This small molecule binds to this protein.
Small molecule (SMILES): C=CCNC(=O)[C@H](O)[C@@H]1CCCCCCCCC[C@H](NC(=O)N[C@H](CN2C(=O)CC(C)(C)CC2=O)C(C)(C)C)C(=O)N2C[C@H]3[C@@H]([C@H]2C(=O)N1)C3(C)C

Binding-site contacts:
Ligand atom O47 contacts residue SER150 of chain 1.A at 2.9 Å (h-bond).
Ligand atom C44 contacts residue ILE143 of chain 1.A at 3.4 Å (hydrophobic).
Ligand atom C41 contacts residue SER150 of chain 1.A at 2.9 Å.
Ligand atom N20 contacts residue ALA168 of chain 1.A at 2.9 Å (h-bond).
Ligand atom C49 contacts residue GLY148 of chain 1.A at 3.5 Å.
Ligand atom C35 contacts residue HIS68 of chain 1.A at 3.2 Å.
Ligand atom O4 contacts residue CYS170 of chain 1.A at 3.1 Å (h-bond).
Ligand atom C49 contacts residue THR53 of chain 1.A at 3.3 Å.
Ligand atom O4 contacts residue VAL169 of chain 1.A at 3.5 Å.
Ligand atom C40 contacts residue SER150 of chain 1.A at 2.5 Å.
Ligand atom C54 contacts residue SER150 of chain 1.A at 2.6 Å.
Ligand atom N3 contacts residue ALA168 of chain 1.A at 2.9 Å (h-bond).
Ligand atom O45 contacts residue SER150 of chain 1.A at 2.3 Å (h-bond).
Ligand atom N39 contacts residue SER150 of chain 1.A at 3.1 Å (h-bond).
Ligand atom C49 contacts residue GLN52 of chain 1.A at 3.5 Å.
Ligand atom C22 contacts residue ALA167 of chain 1.A at 3.7 Å (hydrophobic).
Ligand atom C36 contacts residue ARG166 of chain 1.A at 3.4 Å.
Ligand atom N39 contacts residue HIS68 of chain 1.A at 3.7 Å.
Ligand atom C36 contacts residue ALA167 of chain 1.A at 3.3 Å (hydrophobic).
Ligand atom C9 contacts residue ASP179 of chain 1.A at 3.6 Å.
Ligand atom O23 contacts residue ALA167 of chain 1.A at 3.2 Å.
Ligand atom N39 contacts residue ARG166 of chain 1.A at 3.0 Å (salt-bridge).
Ligand atom O47 contacts residue GLY148 of chain 1.A at 2.8 Å (h-bond).
Ligand atom O47 contacts residue SER149 of chain 1.A at 3.2 Å (h-bond).
Ligand atom O45 contacts residue HIS68 of chain 1.A at 2.7 Å (h-bond).
Ligand atom C1 contacts residue ALA168 of chain 1.A at 3.4 Å (hydrophobic).
Ligand atom C9 contacts residue VAL169 of chain 1.A at 3.4 Å (hydrophobic).
Ligand atom C10 contacts residue ARG134 of chain 1.A at 3.0 Å.
Ligand atom O23 contacts residue ALA168 of chain 1.A at 2.9 Å (h-bond).
Ligand atom O4 contacts residue ALA168 of chain 1.A at 3.6 Å.
Ligand atom C31 contacts residue ARG166 of chain 1.A at 3.7 Å.
Ligand atom C32 contacts residue HIS68 of chain 1.A at 3.5 Å.
Ligand atom C50 contacts residue GLY148 of chain 1.A at 3.7 Å.
Ligand atom C41 contacts residue PHE165 of chain 1.A at 3.6 Å (hydrophobic).
Ligand atom C28 contacts residue ILE143 of chain 1.A at 3.6 Å (hydrophobic).
Ligand atom C35 contacts residue ARG166 of chain 1.A at 3.2 Å.
Ligand atom C28 contacts residue ALA168 of chain 1.A at 3.7 Å (hydrophobic).
Ligand atom C46 contacts residue SER150 of chain 1.A at 1.5 Å.
Ligand atom N48 contacts residue GLN52 of chain 1.A at 3.6 Å (h-bond).
Ligand atom C13 contacts residue CYS170 of chain 1.A at 3.4 Å (hydrophobic).

Sequence of chain 1.A:
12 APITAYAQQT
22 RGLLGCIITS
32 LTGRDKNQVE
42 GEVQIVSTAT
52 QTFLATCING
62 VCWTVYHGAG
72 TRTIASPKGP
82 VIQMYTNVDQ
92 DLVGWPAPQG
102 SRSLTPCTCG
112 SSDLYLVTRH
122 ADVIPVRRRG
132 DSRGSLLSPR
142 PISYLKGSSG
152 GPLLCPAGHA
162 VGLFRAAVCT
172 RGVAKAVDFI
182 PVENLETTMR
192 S